Sequence of chain 1.A:
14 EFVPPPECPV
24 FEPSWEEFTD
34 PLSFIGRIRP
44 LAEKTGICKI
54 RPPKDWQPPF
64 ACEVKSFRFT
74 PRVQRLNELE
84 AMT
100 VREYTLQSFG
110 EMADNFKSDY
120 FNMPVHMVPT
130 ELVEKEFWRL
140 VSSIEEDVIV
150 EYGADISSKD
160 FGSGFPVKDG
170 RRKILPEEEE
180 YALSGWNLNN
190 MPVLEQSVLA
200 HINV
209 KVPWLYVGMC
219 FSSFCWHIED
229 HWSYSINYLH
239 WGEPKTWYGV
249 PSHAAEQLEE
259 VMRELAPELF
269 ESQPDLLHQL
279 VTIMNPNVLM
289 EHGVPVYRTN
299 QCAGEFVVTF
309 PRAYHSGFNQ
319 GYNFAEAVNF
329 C

The protein below binds the small molecule below.
Small molecule (SMILES): C=CC(=O)N1CCCN(c2cc(NCCC(=O)O)nc(-c3ccccn3)n2)CC1

Binding-site contacts:
Ligand atom C22 contacts residue MN1 of chain 1.C at 3.1 Å.
Ligand atom O03 contacts residue TYR214 of chain 1.A at 3.8 Å.
Ligand atom C11 contacts residue TYR214 of chain 1.A at 3.9 Å (hydrophobic).
Ligand atom O03 contacts residue LYS243 of chain 1.A at 2.9 Å (salt-bridge).
Ligand atom C09 contacts residue TYR214 of chain 1.A at 3.8 Å (hydrophobic).
Ligand atom C17 contacts residue HIS225 of chain 1.A at 3.3 Å.
Ligand atom C12 contacts residue SER221 of chain 1.A at 3.5 Å.
Ligand atom C19 contacts residue ARG75 of chain 1.A at 3.6 Å.
Ligand atom N28 contacts residue GLU227 of chain 1.A at 3.5 Å (salt-bridge).
Ligand atom N06 contacts residue MN1 of chain 1.C at 3.4 Å.
Ligand atom C05 contacts residue PHE222 of chain 1.A at 3.4 Å (hydrophobic).
Ligand atom C27 contacts residue MN1 of chain 1.C at 3.3 Å.
Ligand atom C11 contacts residue ALA153 of chain 1.A at 3.6 Å (hydrophobic).
Ligand atom O01 contacts residue TYR214 of chain 1.A at 3.6 Å.
Ligand atom N10 contacts residue TYR214 of chain 1.A at 3.8 Å.
Ligand atom C23 contacts residue HIS225 of chain 1.A at 3.8 Å.
Ligand atom N28 contacts residue MN1 of chain 1.C at 2.4 Å.
Ligand atom C12 contacts residue PHE222 of chain 1.A at 3.6 Å (hydrophobic).
Ligand atom N10 contacts residue ASP154 of chain 1.A at 3.7 Å.
Ligand atom N28 contacts residue HIS225 of chain 1.A at 3.4 Å (h-bond).
Ligand atom C27 contacts residue HIS225 of chain 1.A at 3.8 Å.
Ligand atom O03 contacts residue TYR151 of chain 1.A at 3.7 Å.
Ligand atom C23 contacts residue MN1 of chain 1.C at 3.1 Å.
Ligand atom C08 contacts residue TYR214 of chain 1.A at 3.5 Å (hydrophobic).
Ligand atom O01 contacts residue PHE222 of chain 1.A at 3.8 Å.
Ligand atom C07 contacts residue MN1 of chain 1.C at 3.2 Å.
Ligand atom C20 contacts residue ASP154 of chain 1.A at 3.2 Å.
Ligand atom C02 contacts residue TYR151 of chain 1.A at 3.4 Å (hydrophobic).
Ligand atom C02 contacts residue TYR214 of chain 1.A at 3.6 Å (hydrophobic).
Ligand atom O01 contacts residue TYR151 of chain 1.A at 2.3 Å (h-bond).
Ligand atom C20 contacts residue ARG75 of chain 1.A at 3.4 Å.
Ligand atom O03 contacts residue ALA323 of chain 1.A at 3.9 Å.
Ligand atom C27 contacts residue GLU227 of chain 1.A at 3.7 Å.
Ligand atom O18 contacts residue PHE222 of chain 1.A at 3.3 Å.
Ligand atom N29 contacts residue MN1 of chain 1.C at 2.3 Å.
Ligand atom O01 contacts residue LYS243 of chain 1.A at 3.6 Å (salt-bridge).
Ligand atom C22 contacts residue HIS225 of chain 1.A at 3.8 Å.
Ligand atom O18 contacts residue CYS223 of chain 1.A at 3.0 Å (h-bond).
Ligand atom C02 contacts residue LYS243 of chain 1.A at 3.6 Å.
Ligand atom N29 contacts residue HIS225 of chain 1.A at 3.2 Å (h-bond).